Sequence of chain 1.A:
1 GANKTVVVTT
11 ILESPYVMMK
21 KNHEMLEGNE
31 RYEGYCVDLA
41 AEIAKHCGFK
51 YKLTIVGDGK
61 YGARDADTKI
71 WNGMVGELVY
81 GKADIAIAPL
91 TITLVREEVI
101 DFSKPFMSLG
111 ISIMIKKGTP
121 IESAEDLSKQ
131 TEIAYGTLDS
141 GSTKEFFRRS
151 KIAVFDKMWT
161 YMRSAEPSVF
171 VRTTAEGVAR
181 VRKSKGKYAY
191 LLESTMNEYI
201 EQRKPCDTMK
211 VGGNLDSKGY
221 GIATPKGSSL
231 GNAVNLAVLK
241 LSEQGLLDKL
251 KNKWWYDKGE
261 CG

A protein and the small-molecule ligand that binds it are described below.
Small molecule (SMILES): N[C@@H](CCC(=O)O)C(=O)O

Binding-site contacts:
Ligand atom C contacts residue SER142 of chain 1.A at 3.4 Å.
Ligand atom OE2 contacts residue LEU138 of chain 1.A at 4.2 Å.
Ligand atom OE1 contacts residue GLU193 of chain 1.A at 3.8 Å.
Ligand atom CD contacts residue GLU193 of chain 1.A at 3.9 Å.
Ligand atom CD contacts residue THR143 of chain 1.A at 3.2 Å.
Ligand atom N contacts residue SER142 of chain 1.A at 4.1 Å.
Ligand atom N contacts residue PRO89 of chain 1.A at 2.9 Å (h-bond).
Ligand atom CB contacts residue LEU138 of chain 1.A at 4.0 Å (hydrophobic).
Ligand atom OE2 contacts residue THR143 of chain 1.A at 3.1 Å (h-bond).
Ligand atom N contacts residue GLU193 of chain 1.A at 2.8 Å (salt-bridge).
Ligand atom C contacts residue THR91 of chain 1.A at 3.6 Å.
Ligand atom CG contacts residue TYR61 of chain 1.A at 4.2 Å (hydrophobic).
Ligand atom CA contacts residue PRO89 of chain 1.A at 4.1 Å (hydrophobic).
Ligand atom CA contacts residue SER142 of chain 1.A at 3.3 Å.
Ligand atom O contacts residue TYR61 of chain 1.A at 3.7 Å.
Ligand atom N contacts residue TYR220 of chain 1.A at 3.7 Å.
Ligand atom OE2 contacts residue SER142 of chain 1.A at 3.3 Å (h-bond).
Ligand atom N contacts residue THR91 of chain 1.A at 2.8 Å (h-bond).
Ligand atom C contacts residue TYR61 of chain 1.A at 3.8 Å (hydrophobic).
Ligand atom O contacts residue LEU90 of chain 1.A at 3.6 Å.
Ligand atom CA contacts residue THR91 of chain 1.A at 3.4 Å.
Ligand atom OXT contacts residue TYR61 of chain 1.A at 3.5 Å.
Ligand atom C contacts residue ARG96 of chain 1.A at 3.5 Å.
Ligand atom CB contacts residue TYR61 of chain 1.A at 3.5 Å (hydrophobic).
Ligand atom O contacts residue SER142 of chain 1.A at 4.0 Å.
Ligand atom OXT contacts residue ARG96 of chain 1.A at 2.8 Å (salt-bridge).
Ligand atom CA contacts residue TYR61 of chain 1.A at 4.2 Å (hydrophobic).
Ligand atom N contacts residue TYR61 of chain 1.A at 4.2 Å.
Ligand atom CG contacts residue LEU138 of chain 1.A at 3.7 Å (hydrophobic).
Ligand atom O contacts residue ARG96 of chain 1.A at 2.8 Å (salt-bridge).
Ligand atom O contacts residue THR91 of chain 1.A at 3.0 Å (h-bond).
Ligand atom CD contacts residue LEU138 of chain 1.A at 4.0 Å (hydrophobic).
Ligand atom OXT contacts residue SER142 of chain 1.A at 2.8 Å (h-bond).
Ligand atom CG contacts residue GLU193 of chain 1.A at 3.5 Å.
Ligand atom O contacts residue PRO89 of chain 1.A at 3.7 Å.
Ligand atom OE2 contacts residue GLY141 of chain 1.A at 3.7 Å.
Ligand atom CB contacts residue GLU193 of chain 1.A at 4.0 Å.
Ligand atom CA contacts residue GLU193 of chain 1.A at 3.4 Å.
Ligand atom OE1 contacts residue THR143 of chain 1.A at 2.6 Å (h-bond).
Ligand atom OXT contacts residue GLY141 of chain 1.A at 3.2 Å.